The protein below binds the small molecule below.
Small molecule (SMILES): CCCCCC[C@@H](O)C/C=C/CCCCCCCC(=O)O

Sequence of chain 1.A:
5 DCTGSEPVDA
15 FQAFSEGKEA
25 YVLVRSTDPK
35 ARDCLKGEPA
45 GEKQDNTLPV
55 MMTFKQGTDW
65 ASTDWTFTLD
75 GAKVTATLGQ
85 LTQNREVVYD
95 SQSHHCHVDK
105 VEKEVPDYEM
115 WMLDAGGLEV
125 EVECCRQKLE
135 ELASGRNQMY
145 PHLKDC

Binding-site contacts:
Ligand atom O2 contacts residue ARG36 of chain 1.A at 2.8 Å (salt-bridge).
Ligand atom C4 contacts residue TRP69 of chain 1.A at 3.8 Å (hydrophobic).
Ligand atom C17 contacts residue GLU23 of chain 1.A at 3.8 Å.
Ligand atom C5 contacts residue TRP69 of chain 1.A at 3.7 Å (hydrophobic).
Ligand atom C3 contacts residue LEU39 of chain 1.A at 3.5 Å (hydrophobic).
Ligand atom C11 contacts residue ASP103 of chain 1.A at 3.2 Å.
Ligand atom C6 contacts residue GLN87 of chain 1.A at 3.2 Å.
Ligand atom C10 contacts residue PHE71 of chain 1.A at 3.8 Å (hydrophobic).
Ligand atom C11 contacts residue TRP115 of chain 1.A at 3.3 Å (hydrophobic).
Ligand atom C13 contacts residue PHE18 of chain 1.A at 3.8 Å (hydrophobic).
Ligand atom C18 contacts residue VAL54 of chain 1.A at 3.6 Å (hydrophobic).
Ligand atom C1 contacts residue ARG36 of chain 1.A at 3.4 Å.
Ligand atom O1 contacts residue TRP69 of chain 1.A at 3.9 Å.
Ligand atom C7 contacts residue ARG89 of chain 1.A at 3.8 Å.
Ligand atom C12 contacts residue ASP103 of chain 1.A at 3.2 Å.
Ligand atom O2 contacts residue PHE58 of chain 1.A at 3.9 Å.
Ligand atom C15 contacts residue TYR25 of chain 1.A at 3.8 Å (hydrophobic).
Ligand atom O12 contacts residue TRP115 of chain 1.A at 3.8 Å.
Ligand atom C16 contacts residue GLY41 of chain 1.A at 3.7 Å.
Ligand atom C17 contacts residue GLY41 of chain 1.A at 3.9 Å.
Ligand atom C14 contacts residue TRP115 of chain 1.A at 3.9 Å (hydrophobic).
Ligand atom C10 contacts residue ASP103 of chain 1.A at 3.9 Å.
Ligand atom C11 contacts residue ARG89 of chain 1.A at 3.5 Å.
Ligand atom O1 contacts residue ARG36 of chain 1.A at 3.8 Å.
Ligand atom C6 contacts residue ARG89 of chain 1.A at 3.5 Å.
Ligand atom C18 contacts residue LEU52 of chain 1.A at 3.8 Å (hydrophobic).
Ligand atom C9 contacts residue ARG89 of chain 1.A at 3.7 Å.
Ligand atom C8 contacts residue PHE71 of chain 1.A at 3.8 Å (hydrophobic).
Ligand atom C8 contacts residue ARG89 of chain 1.A at 3.6 Å.
Ligand atom C14 contacts residue TYR25 of chain 1.A at 3.8 Å (hydrophobic).
Ligand atom O12 contacts residue HIS101 of chain 1.A at 2.8 Å (h-bond).
Ligand atom C12 contacts residue HIS101 of chain 1.A at 3.6 Å.
Ligand atom C10 contacts residue ARG89 of chain 1.A at 3.4 Å.
Ligand atom C9 contacts residue PHE71 of chain 1.A at 3.3 Å (hydrophobic).
Ligand atom O12 contacts residue ASP103 of chain 1.A at 2.3 Å (salt-bridge).
Ligand atom C2 contacts residue LEU39 of chain 1.A at 3.5 Å (hydrophobic).
Ligand atom C7 contacts residue PHE71 of chain 1.A at 3.8 Å (hydrophobic).
Ligand atom O12 contacts residue PHE18 of chain 1.A at 3.7 Å.
Ligand atom C12 contacts residue TRP115 of chain 1.A at 3.5 Å (hydrophobic).
Ligand atom C5 contacts residue GLN87 of chain 1.A at 3.7 Å.